Binding-site contacts:
Ligand atom OXT contacts residue THR30 of chain 2.B at 4.4 Å.
Ligand atom O contacts residue ALA6 of chain 2.C at 3.7 Å.
Ligand atom O contacts residue THR30 of chain 2.B at 4.3 Å.
Ligand atom OXT contacts residue ALA27 of chain 2.B at 4.3 Å.
Ligand atom C contacts residue THR9 of chain 2.C at 4.4 Å.
Ligand atom N contacts residue VAL10 of chain 2.C at 4.4 Å.
Ligand atom O contacts residue THR9 of chain 2.C at 3.8 Å.
Ligand atom OXT contacts residue THR9 of chain 2.C at 4.4 Å.

A small-molecule ligand and the protein it binds are described below.
Small molecule (SMILES): NCC(=O)O

Sequence of chain 2.C:
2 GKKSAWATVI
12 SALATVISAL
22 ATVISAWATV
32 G

Sequence of chain 2.B:
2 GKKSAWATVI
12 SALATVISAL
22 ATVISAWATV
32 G